Binding-site contacts:
Ligand atom C10 contacts residue MET75 of chain 1.B at 4.2 Å (hydrophobic).
Ligand atom C2 contacts residue TYR129 of chain 1.B at 3.6 Å (hydrophobic).
Ligand atom O contacts residue THR258 of chain 1.B at 3.3 Å.
Ligand atom C13 contacts residue LEU133 of chain 1.B at 4.2 Å (hydrophobic).
Ligand atom B contacts residue VAL74 of chain 1.B at 4.0 Å.
Ligand atom C8 contacts residue PRO79 of chain 1.B at 4.1 Å (hydrophobic).
Ligand atom O2 contacts residue VAL74 of chain 1.B at 3.9 Å.
Ligand atom C3 contacts residue LEU132 of chain 1.B at 3.9 Å (hydrophobic).
Ligand atom C7 contacts residue PRO79 of chain 1.B at 3.3 Å (hydrophobic).
Ligand atom O1 contacts residue MET75 of chain 1.B at 3.6 Å (h-bond).
Ligand atom O contacts residue ASN128 of chain 1.B at 3.5 Å (h-bond).
Ligand atom C9 contacts residue MET75 of chain 1.B at 4.0 Å (hydrophobic).
Ligand atom C3 contacts residue TYR129 of chain 1.B at 4.2 Å (hydrophobic).
Ligand atom C4 contacts residue LEU132 of chain 1.B at 3.4 Å (hydrophobic).
Ligand atom C8 contacts residue GLY427 of chain 1.B at 3.6 Å.
Ligand atom O contacts residue ILE260 of chain 1.B at 4.1 Å.
Ligand atom C contacts residue THR258 of chain 1.B at 4.1 Å.
Ligand atom C9 contacts residue VAL424 of chain 1.B at 4.2 Å (hydrophobic).
Ligand atom C6 contacts residue MET75 of chain 1.B at 3.8 Å (hydrophobic).
Ligand atom C7 contacts residue GLY427 of chain 1.B at 3.2 Å.
Ligand atom O contacts residue NAD1 of chain 1.E at 3.8 Å.
Ligand atom C6 contacts residue GLY427 of chain 1.B at 3.8 Å.
Ligand atom C3 contacts residue MET75 of chain 1.B at 4.1 Å (hydrophobic).
Ligand atom C2 contacts residue THR258 of chain 1.B at 3.7 Å.
Ligand atom O3 contacts residue VAL424 of chain 1.B at 4.2 Å.
Ligand atom C12 contacts residue LEU132 of chain 1.B at 3.7 Å (hydrophobic).
Ligand atom C contacts residue SER259 of chain 1.B at 3.1 Å.
Ligand atom O contacts residue SER259 of chain 1.B at 2.7 Å (h-bond).
Ligand atom C9 contacts residue VAL423 of chain 1.B at 3.8 Å (hydrophobic).
Ligand atom O contacts residue TYR129 of chain 1.B at 4.0 Å.
Ligand atom C9 contacts residue TRP249 of chain 1.B at 4.2 Å (hydrophobic).
Ligand atom C6 contacts residue PRO79 of chain 1.B at 3.7 Å (hydrophobic).
Ligand atom C6 contacts residue ALA426 of chain 1.B at 4.2 Å (hydrophobic).
Ligand atom C12 contacts residue ALA426 of chain 1.B at 4.2 Å (hydrophobic).
Ligand atom C5 contacts residue MET75 of chain 1.B at 3.7 Å (hydrophobic).
Ligand atom C11 contacts residue MET75 of chain 1.B at 4.3 Å (hydrophobic).
Ligand atom B contacts residue GLY427 of chain 1.B at 4.2 Å.
Ligand atom C contacts residue NAD1 of chain 1.E at 3.4 Å.
Ligand atom C13 contacts residue PHE433 of chain 1.B at 4.2 Å (hydrophobic).
Ligand atom O1 contacts residue LEU132 of chain 1.B at 3.1 Å.

This protein binds this small molecule.
Small molecule (SMILES): O=Cc1ccc(Oc2ccc3c(c2)COB3O)cc1

Sequence of chain 1.B:
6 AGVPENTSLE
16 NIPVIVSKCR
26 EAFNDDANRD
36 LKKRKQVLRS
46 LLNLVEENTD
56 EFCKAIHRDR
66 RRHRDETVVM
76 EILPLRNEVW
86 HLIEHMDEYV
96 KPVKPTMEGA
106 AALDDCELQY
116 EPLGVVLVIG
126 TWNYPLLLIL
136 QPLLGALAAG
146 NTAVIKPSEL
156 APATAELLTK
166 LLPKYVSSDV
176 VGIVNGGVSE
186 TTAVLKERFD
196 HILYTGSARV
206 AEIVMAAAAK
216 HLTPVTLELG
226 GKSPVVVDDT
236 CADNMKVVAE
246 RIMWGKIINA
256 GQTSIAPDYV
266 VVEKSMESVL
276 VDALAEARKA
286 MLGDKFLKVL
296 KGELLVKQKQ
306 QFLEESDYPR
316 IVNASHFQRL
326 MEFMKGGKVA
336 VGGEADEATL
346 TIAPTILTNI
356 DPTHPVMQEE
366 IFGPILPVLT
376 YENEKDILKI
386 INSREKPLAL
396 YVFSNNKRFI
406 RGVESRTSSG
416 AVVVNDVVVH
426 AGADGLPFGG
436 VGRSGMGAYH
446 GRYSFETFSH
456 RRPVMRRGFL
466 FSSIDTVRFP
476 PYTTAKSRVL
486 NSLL